Binding-site contacts:
Ligand atom CD1 contacts residue THR349 of chain 2.A at 4.3 Å.
Ligand atom CG2 contacts residue PHE71 of chain 2.A at 4.0 Å (hydrophobic).

A protein and the small-molecule ligand that binds it are described below.
Small molecule (SMILES): CC[C@H](C)[C@@H](C=O)NC(=O)[C@H](CO)NC(=O)[C@H](CCCCN)NC(=O)[C@@H](N)C(C)C

Sequence of chain 2.A:
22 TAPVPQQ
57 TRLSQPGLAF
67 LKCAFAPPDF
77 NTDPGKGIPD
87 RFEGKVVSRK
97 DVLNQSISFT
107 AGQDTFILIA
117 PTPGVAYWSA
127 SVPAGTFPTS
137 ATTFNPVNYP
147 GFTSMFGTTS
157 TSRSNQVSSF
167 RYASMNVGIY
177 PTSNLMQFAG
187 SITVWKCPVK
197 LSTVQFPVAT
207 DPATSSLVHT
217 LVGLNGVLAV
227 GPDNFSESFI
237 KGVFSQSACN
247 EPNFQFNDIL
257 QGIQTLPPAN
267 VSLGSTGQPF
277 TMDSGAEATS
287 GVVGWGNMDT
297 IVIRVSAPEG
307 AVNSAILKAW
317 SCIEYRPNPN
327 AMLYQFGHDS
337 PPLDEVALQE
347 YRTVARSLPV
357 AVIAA